Sequence of chain 1.D:
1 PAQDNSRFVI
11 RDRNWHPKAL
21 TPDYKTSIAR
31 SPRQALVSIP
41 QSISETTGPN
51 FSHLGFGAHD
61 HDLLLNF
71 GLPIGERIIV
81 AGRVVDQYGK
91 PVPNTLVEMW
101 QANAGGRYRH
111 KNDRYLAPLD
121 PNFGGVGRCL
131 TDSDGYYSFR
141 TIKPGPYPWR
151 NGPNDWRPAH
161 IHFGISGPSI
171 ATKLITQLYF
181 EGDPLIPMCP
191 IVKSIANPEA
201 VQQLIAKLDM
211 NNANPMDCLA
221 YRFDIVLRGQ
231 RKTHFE

Sequence of chain 1.C:
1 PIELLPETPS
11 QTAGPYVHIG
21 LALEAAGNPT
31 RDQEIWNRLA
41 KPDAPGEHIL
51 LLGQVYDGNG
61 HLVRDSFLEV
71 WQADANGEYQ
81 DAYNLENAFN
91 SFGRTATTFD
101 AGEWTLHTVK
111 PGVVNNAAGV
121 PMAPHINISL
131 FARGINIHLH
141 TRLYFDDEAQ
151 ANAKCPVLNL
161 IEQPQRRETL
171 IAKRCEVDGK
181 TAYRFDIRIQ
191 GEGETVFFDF

The small molecule below binds the protein below.
Small molecule (SMILES): O=C(O)Cc1cccc(O)c1

Binding-site contacts:
Ligand atom O2 contacts residue PRO15 of chain 1.C at 3.9 Å.
Ligand atom C4 contacts residue FE1 of chain 1.P at 3.4 Å.
Ligand atom C3 contacts residue GLY14 of chain 1.C at 4.3 Å.
Ligand atom C5 contacts residue ILE191 of chain 1.D at 3.4 Å (hydrophobic).
Ligand atom C1 contacts residue PRO15 of chain 1.C at 4.0 Å (hydrophobic).
Ligand atom C3 contacts residue FE1 of chain 1.P at 2.8 Å.
Ligand atom C5 contacts residue GLY14 of chain 1.C at 4.0 Å.
Ligand atom O3 contacts residue TYR16 of chain 1.C at 4.1 Å.
Ligand atom O2 contacts residue TRP149 of chain 1.D at 3.4 Å.
Ligand atom C3 contacts residue HIS160 of chain 1.D at 4.2 Å.
Ligand atom C4 contacts residue HIS162 of chain 1.D at 3.4 Å.
Ligand atom C5 contacts residue GLN177 of chain 1.D at 4.2 Å.
Ligand atom C4 contacts residue TYR147 of chain 1.D at 3.7 Å (hydrophobic).
Ligand atom C4 contacts residue GLN177 of chain 1.D at 4.0 Å.
Ligand atom C3 contacts residue ARG157 of chain 1.D at 4.1 Å.
Ligand atom C3 contacts residue HIS162 of chain 1.D at 3.8 Å.
Ligand atom C8 contacts residue TRP149 of chain 1.D at 3.3 Å (hydrophobic).
Ligand atom C1 contacts residue TYR147 of chain 1.D at 3.8 Å (hydrophobic).
Ligand atom O3 contacts residue TYR147 of chain 1.D at 2.6 Å (h-bond).
Ligand atom O2 contacts residue ARG133 of chain 1.C at 4.2 Å.
Ligand atom C6 contacts residue ARG157 of chain 1.D at 3.9 Å.
Ligand atom O1 contacts residue TRP149 of chain 1.D at 3.5 Å.
Ligand atom C7 contacts residue TRP149 of chain 1.D at 3.1 Å (hydrophobic).
Ligand atom C5 contacts residue THR12 of chain 1.C at 4.0 Å.
Ligand atom C2 contacts residue PRO15 of chain 1.C at 3.8 Å (hydrophobic).
Ligand atom C3 contacts residue TYR147 of chain 1.D at 2.7 Å (hydrophobic).
Ligand atom C4 contacts residue GLY14 of chain 1.C at 3.8 Å.
Ligand atom C1 contacts residue ARG157 of chain 1.D at 4.2 Å.
Ligand atom O3 contacts residue HIS160 of chain 1.D at 3.9 Å.
Ligand atom O3 contacts residue FE1 of chain 1.P at 1.9 Å.
Ligand atom C2 contacts residue TYR147 of chain 1.D at 2.8 Å (hydrophobic).
Ligand atom O1 contacts residue PRO15 of chain 1.C at 4.1 Å.
Ligand atom O3 contacts residue TYR108 of chain 1.D at 3.1 Å (h-bond).
Ligand atom C6 contacts residue ILE191 of chain 1.D at 3.2 Å (hydrophobic).
Ligand atom C2 contacts residue FE1 of chain 1.P at 3.7 Å.
Ligand atom C4 contacts residue ARG157 of chain 1.D at 3.4 Å.
Ligand atom C3 contacts residue PRO15 of chain 1.C at 4.0 Å (hydrophobic).
Ligand atom C5 contacts residue ARG157 of chain 1.D at 3.4 Å.
Ligand atom O3 contacts residue HIS162 of chain 1.D at 2.9 Å (h-bond).
Ligand atom C8 contacts residue PRO15 of chain 1.C at 3.9 Å (hydrophobic).